Sequence of chain 1.A:
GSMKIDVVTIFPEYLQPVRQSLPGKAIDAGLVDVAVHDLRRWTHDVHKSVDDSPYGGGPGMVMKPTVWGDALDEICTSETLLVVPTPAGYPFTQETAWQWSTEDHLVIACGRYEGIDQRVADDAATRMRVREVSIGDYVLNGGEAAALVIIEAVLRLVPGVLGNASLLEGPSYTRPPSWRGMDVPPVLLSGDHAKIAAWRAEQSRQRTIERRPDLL

Binding-site contacts:
Ligand atom N24 contacts residue PRO85 of chain 1.B at 3.5 Å.
Ligand atom C07 contacts residue PRO85 of chain 1.B at 3.6 Å (hydrophobic).
Ligand atom C08 contacts residue PRO85 of chain 1.B at 3.3 Å (hydrophobic).
Ligand atom C13 contacts residue TYR113 of chain 1.B at 3.7 Å (hydrophobic).
Ligand atom N24 contacts residue SER134 of chain 1.B at 3.6 Å.
Ligand atom N01 contacts residue ILE135 of chain 1.B at 3.6 Å (h-bond).
Ligand atom C19 contacts residue TYR113 of chain 1.B at 3.5 Å (hydrophobic).
Ligand atom N01 contacts residue TYR138 of chain 1.B at 3.6 Å (h-bond).
Ligand atom C09 contacts residue GLY142 of chain 1.B at 3.6 Å.
Ligand atom C21 contacts residue PRO87 of chain 1.B at 3.6 Å (hydrophobic).
Ligand atom N24 contacts residue THR86 of chain 1.B at 3.5 Å (h-bond).
Ligand atom N01 contacts residue GLY136 of chain 1.B at 2.9 Å (h-bond).
Ligand atom N04 contacts residue LEU140 of chain 1.B at 3.0 Å (h-bond).
Ligand atom C08 contacts residue GLY142 of chain 1.B at 3.6 Å.
Ligand atom N24 contacts residue VAL133 of chain 1.B at 3.4 Å (h-bond).
Ligand atom C09 contacts residue GLY143 of chain 1.B at 3.6 Å.
Ligand atom N03 contacts residue VAL139 of chain 1.B at 3.6 Å.
Ligand atom N24 contacts residue ILE135 of chain 1.B at 3.5 Å (h-bond).
Ligand atom N24 contacts residue ALA146 of chain 1.B at 3.5 Å.
Ligand atom C16 contacts residue GLU182 of chain 1.A at 3.4 Å.
Ligand atom C12 contacts residue LEU140 of chain 1.B at 3.2 Å (hydrophobic).
Ligand atom N11 contacts residue ASN141 of chain 1.B at 3.6 Å.
Ligand atom C21 contacts residue LEU140 of chain 1.B at 3.7 Å (hydrophobic).
Ligand atom C20 contacts residue ARG112 of chain 1.B at 3.7 Å.
Ligand atom C19 contacts residue ARG112 of chain 1.B at 3.6 Å.
Ligand atom C12 contacts residue TYR113 of chain 1.B at 3.4 Å (hydrophobic).
Ligand atom N01 contacts residue SER134 of chain 1.B at 3.0 Å (h-bond).
Ligand atom C06 contacts residue PRO87 of chain 1.B at 3.5 Å (hydrophobic).
Ligand atom C07 contacts residue THR86 of chain 1.B at 3.6 Å.
Ligand atom C02 contacts residue TYR138 of chain 1.B at 3.5 Å (hydrophobic).
Ligand atom N11 contacts residue GLY142 of chain 1.B at 3.7 Å.
Ligand atom C12 contacts residue ASN141 of chain 1.B at 3.4 Å.
Ligand atom C23 contacts residue THR86 of chain 1.B at 3.7 Å.
Ligand atom C20 contacts residue GLY142 of chain 1.B at 3.7 Å.
Ligand atom N03 contacts residue TYR138 of chain 1.B at 2.6 Å (h-bond).
Ligand atom N03 contacts residue LEU140 of chain 1.B at 3.4 Å (h-bond).
Ligand atom C08 contacts residue GLY143 of chain 1.B at 3.4 Å.
Ligand atom C20 contacts residue GLY111 of chain 1.B at 3.2 Å.
Ligand atom C15 contacts residue GLU114 of chain 1.B at 3.5 Å.
Ligand atom C10 contacts residue GLY142 of chain 1.B at 3.6 Å.

Sequence of chain 1.B:
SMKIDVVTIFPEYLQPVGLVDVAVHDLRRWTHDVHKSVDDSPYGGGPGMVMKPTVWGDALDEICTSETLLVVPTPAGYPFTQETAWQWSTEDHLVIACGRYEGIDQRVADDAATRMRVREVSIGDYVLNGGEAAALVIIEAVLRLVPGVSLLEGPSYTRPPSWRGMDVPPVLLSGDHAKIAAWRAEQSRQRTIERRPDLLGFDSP

This protein binds this small molecule.
Small molecule (SMILES): N#Cc1c(-c2ccc3ccn(Cc4ccccn4)c3c2)n[nH]c1N